This protein binds this small molecule.
Small molecule (SMILES): CCCCNC(=O)N1CCN(C(=O)c2ccc(C)o2)CC1

Sequence of chain 1.A:
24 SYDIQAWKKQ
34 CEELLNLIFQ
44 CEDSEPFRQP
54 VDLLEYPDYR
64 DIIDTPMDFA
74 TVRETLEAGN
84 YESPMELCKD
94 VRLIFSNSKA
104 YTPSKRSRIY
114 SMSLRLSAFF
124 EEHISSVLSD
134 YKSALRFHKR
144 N

Binding-site contacts:
Ligand atom O3 contacts residue ILE112 of chain 1.A at 3.8 Å.
Ligand atom O2 contacts residue ILE112 of chain 1.A at 3.9 Å.
Ligand atom O2 contacts residue PHE50 of chain 1.A at 3.9 Å.
Ligand atom O1 contacts residue TYR59 of chain 1.A at 3.2 Å.
Ligand atom C12 contacts residue ILE112 of chain 1.A at 4.0 Å (hydrophobic).
Ligand atom N3 contacts residue VAL54 of chain 1.A at 4.0 Å.
Ligand atom C8 contacts residue VAL54 of chain 1.A at 3.4 Å (hydrophobic).
Ligand atom C13 contacts residue SER110 of chain 1.A at 3.7 Å.
Ligand atom C5 contacts residue VAL54 of chain 1.A at 3.8 Å (hydrophobic).
Ligand atom C10 contacts residue SER101 of chain 1.A at 3.9 Å.
Ligand atom C5 contacts residue PRO49 of chain 1.A at 3.7 Å (hydrophobic).
Ligand atom C13 contacts residue THR105 of chain 1.A at 3.6 Å.
Ligand atom N2 contacts residue PRO49 of chain 1.A at 3.9 Å.
Ligand atom C4 contacts residue PRO53 of chain 1.A at 3.4 Å (hydrophobic).
Ligand atom C14 contacts residue ILE112 of chain 1.A at 4.0 Å (hydrophobic).
Ligand atom C9 contacts residue PRO49 of chain 1.A at 3.1 Å (hydrophobic).
Ligand atom C10 contacts residue ILE112 of chain 1.A at 3.7 Å (hydrophobic).
Ligand atom N1 contacts residue VAL54 of chain 1.A at 3.8 Å.
Ligand atom O2 contacts residue SER101 of chain 1.A at 2.9 Å (h-bond).
Ligand atom C9 contacts residue VAL54 of chain 1.A at 3.9 Å (hydrophobic).
Ligand atom N1 contacts residue PRO49 of chain 1.A at 2.9 Å (h-bond).
Ligand atom O1 contacts residue VAL54 of chain 1.A at 4.1 Å.
Ligand atom O3 contacts residue TYR104 of chain 1.A at 3.9 Å.
Ligand atom C6 contacts residue VAL54 of chain 1.A at 4.1 Å (hydrophobic).
Ligand atom C1 contacts residue PRO53 of chain 1.A at 4.0 Å (hydrophobic).
Ligand atom N2 contacts residue VAL54 of chain 1.A at 3.6 Å.
Ligand atom C7 contacts residue TYR62 of chain 1.A at 4.1 Å (hydrophobic).
Ligand atom C11 contacts residue ILE112 of chain 1.A at 3.6 Å (hydrophobic).
Ligand atom C11 contacts residue SER101 of chain 1.A at 4.1 Å.
Ligand atom C4 contacts residue VAL54 of chain 1.A at 3.8 Å (hydrophobic).
Ligand atom C7 contacts residue VAL54 of chain 1.A at 3.7 Å (hydrophobic).
Ligand atom C4 contacts residue GLN52 of chain 1.A at 3.8 Å.
Ligand atom C7 contacts residue TYR104 of chain 1.A at 4.1 Å (hydrophobic).
Ligand atom C3 contacts residue PRO49 of chain 1.A at 3.8 Å (hydrophobic).
Ligand atom C6 contacts residue TYR59 of chain 1.A at 3.6 Å (hydrophobic).
Ligand atom C15 contacts residue ILE112 of chain 1.A at 4.1 Å (hydrophobic).
Ligand atom C4 contacts residue PRO49 of chain 1.A at 3.6 Å (hydrophobic).
Ligand atom C12 contacts residue SER101 of chain 1.A at 3.6 Å.
Ligand atom C11 contacts residue TYR104 of chain 1.A at 4.0 Å (hydrophobic).
Ligand atom C12 contacts residue THR105 of chain 1.A at 3.9 Å.